A small-molecule ligand and the protein it binds are described below.
Small molecule (SMILES): COc1ccc(Cc2cc(-c3sc(C)nc3C)[nH]n2)cc1

Binding-site contacts:
Ligand atom S05 contacts residue ILE90 of chain 1.P at 4.0 Å.
Ligand atom C21 contacts residue TRP142 of chain 1.P at 3.7 Å (hydrophobic).
Ligand atom C02 contacts residue HIS141 of chain 1.P at 3.6 Å.
Ligand atom C19 contacts residue GLN119 of chain 1.P at 3.3 Å.
Ligand atom C01 contacts residue ILE90 of chain 1.P at 3.8 Å (hydrophobic).
Ligand atom C04 contacts residue ILE90 of chain 1.P at 4.0 Å (hydrophobic).
Ligand atom C14 contacts residue MET88 of chain 1.P at 3.7 Å (hydrophobic).
Ligand atom C17 contacts residue TRP142 of chain 1.P at 3.9 Å (hydrophobic).
Ligand atom N08 contacts residue GLY65 of chain 1.P at 3.8 Å.
Ligand atom C01 contacts residue HIS141 of chain 1.P at 3.7 Å.
Ligand atom C19 contacts residue SER118 of chain 1.P at 3.2 Å.
Ligand atom C18 contacts residue TRP142 of chain 1.P at 3.5 Å (hydrophobic).
Ligand atom C04 contacts residue SER118 of chain 1.P at 3.8 Å.
Ligand atom N08 contacts residue ILE90 of chain 1.P at 3.9 Å.
Ligand atom N03 contacts residue ALA117 of chain 1.P at 3.5 Å.
Ligand atom N03 contacts residue HIS141 of chain 1.P at 3.9 Å.
Ligand atom C04 contacts residue HIS141 of chain 1.P at 4.0 Å.
Ligand atom C09 contacts residue ILE90 of chain 1.P at 4.0 Å (hydrophobic).
Ligand atom C16 contacts residue TRP142 of chain 1.P at 4.0 Å (hydrophobic).
Ligand atom C15 contacts residue ASP140 of chain 1.P at 3.9 Å.
Ligand atom C19 contacts residue ALA117 of chain 1.P at 4.0 Å (hydrophobic).
Ligand atom C14 contacts residue SER118 of chain 1.P at 3.9 Å.
Ligand atom C13 contacts residue TRP142 of chain 1.P at 3.7 Å (hydrophobic).
Ligand atom C15 contacts residue HIS141 of chain 1.P at 3.7 Å.
Ligand atom C19 contacts residue TRP142 of chain 1.P at 4.0 Å (hydrophobic).
Ligand atom C14 contacts residue GLY116 of chain 1.P at 3.5 Å.
Ligand atom C15 contacts residue TRP142 of chain 1.P at 3.7 Å (hydrophobic).
Ligand atom C18 contacts residue HIS141 of chain 1.P at 4.0 Å.
Ligand atom N06 contacts residue GLU89 of chain 1.P at 3.4 Å (salt-bridge).
Ligand atom C02 contacts residue ILE90 of chain 1.P at 3.6 Å (hydrophobic).
Ligand atom C10 contacts residue GLU89 of chain 1.P at 3.8 Å.
Ligand atom C09 contacts residue SER118 of chain 1.P at 3.5 Å.
Ligand atom S05 contacts residue TRP142 of chain 1.P at 3.4 Å.
Ligand atom C07 contacts residue TRP142 of chain 1.P at 3.7 Å (hydrophobic).
Ligand atom C04 contacts residue GLY116 of chain 1.P at 4.0 Å.
Ligand atom C09 contacts residue HIS141 of chain 1.P at 4.0 Å.
Ligand atom N06 contacts residue ILE90 of chain 1.P at 3.2 Å (h-bond).
Ligand atom N03 contacts residue SER118 of chain 1.P at 2.8 Å (h-bond).
Ligand atom N08 contacts residue GLU89 of chain 1.P at 2.7 Å (salt-bridge).
Ligand atom C07 contacts residue HIS141 of chain 1.P at 3.3 Å.

Sequence of chain 1.P:
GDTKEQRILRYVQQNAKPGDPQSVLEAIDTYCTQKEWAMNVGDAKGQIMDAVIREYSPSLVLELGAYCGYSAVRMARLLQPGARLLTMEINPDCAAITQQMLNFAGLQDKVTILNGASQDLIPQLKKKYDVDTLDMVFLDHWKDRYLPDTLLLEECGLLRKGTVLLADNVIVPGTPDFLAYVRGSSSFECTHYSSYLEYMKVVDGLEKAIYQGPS